The small molecule below binds the protein below.
Small molecule (SMILES): COc1cc(CNC(=O)CCCCCNc2c3c(nc4cc(Cl)ccc24)C[C@H]2C=C(C)C[C@@H]3C2)ccc1O

Sequence of chain 1.A:
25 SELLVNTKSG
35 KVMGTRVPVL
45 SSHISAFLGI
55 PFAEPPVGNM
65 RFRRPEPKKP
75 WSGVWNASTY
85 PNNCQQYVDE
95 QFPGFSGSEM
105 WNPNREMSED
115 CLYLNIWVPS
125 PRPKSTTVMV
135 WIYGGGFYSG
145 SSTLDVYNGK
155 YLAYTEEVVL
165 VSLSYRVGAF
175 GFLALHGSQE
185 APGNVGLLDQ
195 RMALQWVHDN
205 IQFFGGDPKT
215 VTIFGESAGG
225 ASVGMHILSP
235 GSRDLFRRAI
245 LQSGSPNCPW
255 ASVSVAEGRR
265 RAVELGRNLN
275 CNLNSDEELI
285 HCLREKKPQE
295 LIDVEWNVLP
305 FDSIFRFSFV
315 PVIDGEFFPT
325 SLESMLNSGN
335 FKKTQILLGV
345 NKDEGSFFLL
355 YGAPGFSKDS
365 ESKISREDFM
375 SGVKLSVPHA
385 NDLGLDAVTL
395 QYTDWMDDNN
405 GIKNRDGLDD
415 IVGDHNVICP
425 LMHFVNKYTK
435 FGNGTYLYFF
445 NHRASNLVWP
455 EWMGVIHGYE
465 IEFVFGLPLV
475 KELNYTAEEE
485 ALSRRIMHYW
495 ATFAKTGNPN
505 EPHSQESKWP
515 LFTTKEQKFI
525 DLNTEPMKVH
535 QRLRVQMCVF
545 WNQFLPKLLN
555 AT

Binding-site contacts:
Ligand atom CAK contacts residue TRP105 of chain 1.A at 3.7 Å (hydrophobic).
Ligand atom OAX contacts residue ASP93 of chain 1.A at 3.4 Å.
Ligand atom CAD contacts residue TRP105 of chain 1.A at 3.6 Å (hydrophobic).
Ligand atom CAA contacts residue HIS461 of chain 1.A at 3.7 Å.
Ligand atom CBK contacts residue TYR355 of chain 1.A at 3.5 Å (hydrophobic).
Ligand atom CAF contacts residue TRP105 of chain 1.A at 3.7 Å (hydrophobic).
Ligand atom CAA contacts residue ILE460 of chain 1.A at 3.8 Å (hydrophobic).
Ligand atom CAC contacts residue TRP453 of chain 1.A at 3.7 Å (hydrophobic).
Ligand atom CAB contacts residue PHE351 of chain 1.A at 3.5 Å (hydrophobic).
Ligand atom NAN contacts residue PHE351 of chain 1.A at 3.7 Å.
Ligand atom CL1 contacts residue ILE460 of chain 1.A at 3.7 Å.
Ligand atom CAM contacts residue HIS461 of chain 1.A at 3.6 Å.
Ligand atom CAQ contacts residue GLY139 of chain 1.A at 3.6 Å.
Ligand atom CAH contacts residue TRP105 of chain 1.A at 3.7 Å (hydrophobic).
Ligand atom NAN contacts residue HIS461 of chain 1.A at 2.9 Å (h-bond).
Ligand atom CBJ contacts residue TYR142 of chain 1.A at 2.6 Å (hydrophobic).
Ligand atom CAI contacts residue PHE351 of chain 1.A at 3.7 Å (hydrophobic).
Ligand atom CBE contacts residue TRP300 of chain 1.A at 3.5 Å (hydrophobic).
Ligand atom CAR contacts residue GLY140 of chain 1.A at 3.7 Å.
Ligand atom CAE contacts residue PHE351 of chain 1.A at 3.6 Å (hydrophobic).
Ligand atom CBK contacts residue PHE351 of chain 1.A at 3.2 Å (hydrophobic).
Ligand atom CAA contacts residue PHE351 of chain 1.A at 3.5 Å (hydrophobic).
Ligand atom CAF contacts residue HIS461 of chain 1.A at 3.7 Å.
Ligand atom CAD contacts residue PHE351 of chain 1.A at 3.5 Å (hydrophobic).
Ligand atom NAT contacts residue TRP105 of chain 1.A at 3.4 Å.
Ligand atom CBF contacts residue TRP300 of chain 1.A at 3.5 Å (hydrophobic).
Ligand atom CAR contacts residue GLY139 of chain 1.A at 3.7 Å.
Ligand atom CAF contacts residue PHE351 of chain 1.A at 3.6 Å (hydrophobic).
Ligand atom CAS contacts residue PHE351 of chain 1.A at 3.4 Å (hydrophobic).
Ligand atom CL1 contacts residue MET457 of chain 1.A at 3.7 Å.
Ligand atom CBL contacts residue HIS461 of chain 1.A at 3.7 Å.
Ligand atom CAE contacts residue TRP105 of chain 1.A at 3.5 Å (hydrophobic).
Ligand atom CAV contacts residue ASP93 of chain 1.A at 3.5 Å.
Ligand atom CAG contacts residue HIS461 of chain 1.A at 3.7 Å.
Ligand atom CBL contacts residue SER221 of chain 1.A at 3.5 Å.
Ligand atom CAI contacts residue TRP105 of chain 1.A at 3.5 Å (hydrophobic).
Ligand atom CL1 contacts residue TRP453 of chain 1.A at 3.3 Å.
Ligand atom CAC contacts residue PHE351 of chain 1.A at 3.5 Å (hydrophobic).
Ligand atom CAW contacts residue TYR142 of chain 1.A at 3.4 Å (hydrophobic).
Ligand atom OAX contacts residue TYR91 of chain 1.A at 3.2 Å.